Sequence of chain 1.B:
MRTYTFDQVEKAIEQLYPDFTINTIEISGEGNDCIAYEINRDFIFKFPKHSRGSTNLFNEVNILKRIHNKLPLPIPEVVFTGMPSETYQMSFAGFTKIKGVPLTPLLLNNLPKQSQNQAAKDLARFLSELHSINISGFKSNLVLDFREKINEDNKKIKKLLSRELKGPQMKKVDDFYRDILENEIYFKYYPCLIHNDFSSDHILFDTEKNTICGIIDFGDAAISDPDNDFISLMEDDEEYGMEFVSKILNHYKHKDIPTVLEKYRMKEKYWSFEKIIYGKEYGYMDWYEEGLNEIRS

A protein and the small-molecule ligand that binds it are described below.
Small molecule (SMILES): NC[C@H]1O[C@H](O[C@H]2[C@H](O)[C@@H](O[C@H]3O[C@H](CO)[C@@H](O)[C@H](N)[C@H]3O)[C@H](N)C[C@@H]2N)[C@H](O)[C@@H](O)[C@@H]1O

Binding-site contacts:
Ligand atom C8 contacts residue ASP197 of chain 1.B at 3.7 Å.
Ligand atom O12 contacts residue ASN32 of chain 1.B at 4.2 Å.
Ligand atom O10 contacts residue TRP271 of chain 1.B at 4.2 Å.
Ligand atom O8 contacts residue GLU268 of chain 1.B at 4.0 Å.
Ligand atom O5 contacts residue TRP271 of chain 1.B at 3.7 Å.
Ligand atom O14 contacts residue ASP220 of chain 1.B at 2.4 Å (salt-bridge).
Ligand atom C18 contacts residue TRP271 of chain 1.B at 4.0 Å (hydrophobic).
Ligand atom N3 contacts residue ASP197 of chain 1.B at 3.5 Å (salt-bridge).
Ligand atom O11 contacts residue ASP197 of chain 1.B at 3.1 Å (salt-bridge).
Ligand atom C1 contacts residue TRP271 of chain 1.B at 3.9 Å (hydrophobic).
Ligand atom C3 contacts residue GLU235 of chain 1.B at 4.1 Å.
Ligand atom C13 contacts residue ASN32 of chain 1.B at 4.0 Å.
Ligand atom C11 contacts residue GLU235 of chain 1.B at 4.1 Å.
Ligand atom C15 contacts residue ASP197 of chain 1.B at 4.2 Å.
Ligand atom C14 contacts residue ASP220 of chain 1.B at 4.2 Å.
Ligand atom O13 contacts residue ASP197 of chain 1.B at 3.4 Å (salt-bridge).
Ligand atom O7 contacts residue TRP271 of chain 1.B at 4.0 Å.
Ligand atom C12 contacts residue SER199 of chain 1.B at 4.0 Å.
Ligand atom N4 contacts residue ASP220 of chain 1.B at 3.1 Å (salt-bridge).
Ligand atom O13 contacts residue ASN32 of chain 1.B at 3.9 Å.
Ligand atom C7 contacts residue SER199 of chain 1.B at 4.0 Å.
Ligand atom C14 contacts residue ASN32 of chain 1.B at 3.3 Å.
Ligand atom C2 contacts residue TRP271 of chain 1.B at 3.6 Å (hydrophobic).
Ligand atom O6 contacts residue TRP271 of chain 1.B at 4.0 Å.
Ligand atom C3 contacts residue GLU268 of chain 1.B at 4.0 Å.
Ligand atom C14 contacts residue ASP197 of chain 1.B at 4.2 Å.
Ligand atom C4 contacts residue TRP271 of chain 1.B at 3.9 Å (hydrophobic).
Ligand atom N3 contacts residue HIS202 of chain 1.B at 3.7 Å.
Ligand atom N2 contacts residue GLU235 of chain 1.B at 2.6 Å (salt-bridge).
Ligand atom C7 contacts residue ASP197 of chain 1.B at 3.2 Å.
Ligand atom C16 contacts residue ASP220 of chain 1.B at 3.1 Å.
Ligand atom C15 contacts residue ASP220 of chain 1.B at 2.8 Å.
Ligand atom O14 contacts residue ASP197 of chain 1.B at 4.3 Å.
Ligand atom N3 contacts residue SER199 of chain 1.B at 3.5 Å (h-bond).
Ligand atom C15 contacts residue ASN32 of chain 1.B at 4.0 Å.
Ligand atom O7 contacts residue GLU268 of chain 1.B at 2.8 Å (salt-bridge).
Ligand atom N1 contacts residue GLU238 of chain 1.B at 4.3 Å.
Ligand atom N4 contacts residue ASN32 of chain 1.B at 3.6 Å.
Ligand atom O15 contacts residue TRP271 of chain 1.B at 3.9 Å.
Ligand atom C12 contacts residue GLU239 of chain 1.B at 4.2 Å.